Binding-site contacts:
Ligand atom C3 contacts residue ASN1098 of chain 1.B at 3.7 Å.
Ligand atom C5 contacts residue ASN1098 of chain 1.B at 3.8 Å.
Ligand atom O6 contacts residue HIS1101 of chain 1.B at 4.4 Å.
Ligand atom C4 contacts residue HIS1101 of chain 1.B at 3.7 Å.
Ligand atom C2 contacts residue ASN1098 of chain 1.B at 2.5 Å.
Ligand atom C7 contacts residue ASN1098 of chain 1.B at 3.3 Å.
Ligand atom O7 contacts residue ASN1098 of chain 1.B at 3.5 Å (h-bond).
Ligand atom O5 contacts residue ASN1098 of chain 1.B at 2.5 Å (h-bond).
Ligand atom C6 contacts residue HIS1101 of chain 1.B at 4.4 Å.
Ligand atom C4 contacts residue ASN1098 of chain 1.B at 4.3 Å.
Ligand atom C1 contacts residue HIS1101 of chain 1.B at 3.9 Å.
Ligand atom O5 contacts residue HIS1101 of chain 1.B at 4.0 Å.
Ligand atom C1 contacts residue ASN1098 of chain 1.B at 1.4 Å.
Ligand atom N2 contacts residue ASN1098 of chain 1.B at 2.8 Å (h-bond).
Ligand atom O5 contacts residue PHE1103 of chain 1.B at 4.3 Å.
Ligand atom C5 contacts residue HIS1101 of chain 1.B at 3.4 Å.
Ligand atom O4 contacts residue HIS1101 of chain 1.B at 3.1 Å.
Ligand atom C8 contacts residue ASN1098 of chain 1.B at 3.9 Å.
Ligand atom C3 contacts residue HIS1101 of chain 1.B at 3.9 Å.

Sequence of chain 1.B:
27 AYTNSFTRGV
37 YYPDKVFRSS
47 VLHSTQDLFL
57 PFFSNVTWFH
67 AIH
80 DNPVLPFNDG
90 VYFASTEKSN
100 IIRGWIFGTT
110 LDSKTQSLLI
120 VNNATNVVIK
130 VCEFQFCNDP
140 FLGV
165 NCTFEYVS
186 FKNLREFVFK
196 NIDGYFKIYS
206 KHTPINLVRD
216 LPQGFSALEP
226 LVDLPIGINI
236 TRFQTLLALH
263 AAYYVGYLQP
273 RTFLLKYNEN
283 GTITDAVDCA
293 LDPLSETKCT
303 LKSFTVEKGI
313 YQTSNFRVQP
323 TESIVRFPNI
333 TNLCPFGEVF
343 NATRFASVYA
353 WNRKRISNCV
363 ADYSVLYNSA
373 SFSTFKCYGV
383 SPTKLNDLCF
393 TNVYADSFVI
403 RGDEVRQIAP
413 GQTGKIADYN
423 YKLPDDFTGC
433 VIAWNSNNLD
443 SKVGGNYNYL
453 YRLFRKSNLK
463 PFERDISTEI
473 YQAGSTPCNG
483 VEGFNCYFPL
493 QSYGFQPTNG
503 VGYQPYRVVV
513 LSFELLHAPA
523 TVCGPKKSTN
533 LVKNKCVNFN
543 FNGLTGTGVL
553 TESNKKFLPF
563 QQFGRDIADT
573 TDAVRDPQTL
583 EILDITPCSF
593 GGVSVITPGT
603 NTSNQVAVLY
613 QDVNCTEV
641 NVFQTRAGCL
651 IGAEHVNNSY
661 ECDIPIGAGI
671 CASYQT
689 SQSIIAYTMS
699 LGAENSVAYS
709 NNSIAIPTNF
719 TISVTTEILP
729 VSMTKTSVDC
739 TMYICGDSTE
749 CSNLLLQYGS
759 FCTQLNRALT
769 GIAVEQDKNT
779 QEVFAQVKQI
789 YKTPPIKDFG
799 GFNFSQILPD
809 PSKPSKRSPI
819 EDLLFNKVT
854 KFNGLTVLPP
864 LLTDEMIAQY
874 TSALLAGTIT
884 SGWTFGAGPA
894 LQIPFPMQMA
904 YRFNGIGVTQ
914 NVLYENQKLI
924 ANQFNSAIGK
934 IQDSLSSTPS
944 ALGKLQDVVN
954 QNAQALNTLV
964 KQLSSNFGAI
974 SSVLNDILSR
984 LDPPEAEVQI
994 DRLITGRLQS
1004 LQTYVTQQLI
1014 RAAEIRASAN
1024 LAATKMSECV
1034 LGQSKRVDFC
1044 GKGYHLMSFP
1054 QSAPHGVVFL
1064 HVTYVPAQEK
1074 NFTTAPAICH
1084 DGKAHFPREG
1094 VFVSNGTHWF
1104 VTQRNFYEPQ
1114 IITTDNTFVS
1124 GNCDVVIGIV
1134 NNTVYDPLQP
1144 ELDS

A protein and the small-molecule ligand that binds it are described below.
Small molecule (SMILES): CC(=O)N[C@@H]1[C@@H](O)[C@H](O)[C@@H](CO)O[C@H]1O